Binding-site contacts:
Ligand atom C34 contacts residue ARG24 of chain 1.A at 3.6 Å.
Ligand atom C14 contacts residue VAL49 of chain 1.A at 3.7 Å (hydrophobic).
Ligand atom C53 contacts residue ALA27 of chain 1.A at 3.4 Å (hydrophobic).
Ligand atom N62 contacts residue TYR46 of chain 1.A at 3.5 Å (h-bond).
Ligand atom N61 contacts residue LYS120 of chain 1.A at 3.4 Å.
Ligand atom N8 contacts residue ARG221 of chain 1.A at 3.6 Å.
Ligand atom O45 contacts residue GLY259 of chain 1.A at 2.9 Å (h-bond).
Ligand atom N61 contacts residue SER216 of chain 1.A at 3.5 Å.
Ligand atom N28 contacts residue GLN262 of chain 1.A at 2.9 Å (h-bond).
Ligand atom C4 contacts residue ALA217 of chain 1.A at 3.7 Å (hydrophobic).
Ligand atom C34 contacts residue GLN262 of chain 1.A at 3.3 Å.
Ligand atom C30 contacts residue GLN262 of chain 1.A at 3.4 Å.
Ligand atom C21 contacts residue PHE182 of chain 1.A at 3.6 Å (hydrophobic).
Ligand atom C29 contacts residue GLN262 of chain 1.A at 3.3 Å.
Ligand atom S1 contacts residue PHE182 of chain 1.A at 3.7 Å.
Ligand atom C10 contacts residue GLN262 of chain 1.A at 3.1 Å.
Ligand atom C11 contacts residue GLN262 of chain 1.A at 3.5 Å.
Ligand atom O26 contacts residue PHE182 of chain 1.A at 2.8 Å (h-bond).
Ligand atom O46 contacts residue ARG254 of chain 1.A at 3.7 Å.
Ligand atom BR19 contacts residue ILE219 of chain 1.A at 3.3 Å.
Ligand atom C52 contacts residue SER28 of chain 1.A at 3.0 Å.
Ligand atom C6 contacts residue TYR46 of chain 1.A at 3.4 Å (hydrophobic).
Ligand atom C13 contacts residue VAL49 of chain 1.A at 3.6 Å (hydrophobic).
Ligand atom O45 contacts residue MET258 of chain 1.A at 3.6 Å.
Ligand atom N7 contacts residue LYS120 of chain 1.A at 3.7 Å.
Ligand atom O25 contacts residue GLY220 of chain 1.A at 3.6 Å.
Ligand atom N8 contacts residue SER216 of chain 1.A at 3.2 Å.
Ligand atom N61 contacts residue GLU115 of chain 1.A at 3.7 Å.
Ligand atom N61 contacts residue ASP181 of chain 1.A at 3.5 Å.
Ligand atom O26 contacts residue ARG221 of chain 1.A at 3.6 Å.
Ligand atom O25 contacts residue ARG221 of chain 1.A at 3.0 Å (salt-bridge).
Ligand atom C54 contacts residue ARG24 of chain 1.A at 3.5 Å.
Ligand atom C53 contacts residue SER28 of chain 1.A at 3.0 Å.
Ligand atom C22 contacts residue PHE182 of chain 1.A at 3.5 Å (hydrophobic).
Ligand atom BR19 contacts residue GLN262 of chain 1.A at 2.9 Å.
Ligand atom C2 contacts residue PHE182 of chain 1.A at 3.7 Å (hydrophobic).
Ligand atom C22 contacts residue ARG221 of chain 1.A at 3.6 Å.
Ligand atom N7 contacts residue TYR46 of chain 1.A at 3.2 Å (h-bond).
Ligand atom O26 contacts residue GLN266 of chain 1.A at 2.8 Å (h-bond).
Ligand atom N62 contacts residue LYS120 of chain 1.A at 2.9 Å (salt-bridge).

A small-molecule ligand and the protein it binds are described below.
Small molecule (SMILES): O=C(O)COc1c(-c2nn[nH]n2)sc(-c2cccc(NC3CCN(S(=O)(=O)Cc4ccccc4)CC3)c2)c1Br

Sequence of chain 1.A:
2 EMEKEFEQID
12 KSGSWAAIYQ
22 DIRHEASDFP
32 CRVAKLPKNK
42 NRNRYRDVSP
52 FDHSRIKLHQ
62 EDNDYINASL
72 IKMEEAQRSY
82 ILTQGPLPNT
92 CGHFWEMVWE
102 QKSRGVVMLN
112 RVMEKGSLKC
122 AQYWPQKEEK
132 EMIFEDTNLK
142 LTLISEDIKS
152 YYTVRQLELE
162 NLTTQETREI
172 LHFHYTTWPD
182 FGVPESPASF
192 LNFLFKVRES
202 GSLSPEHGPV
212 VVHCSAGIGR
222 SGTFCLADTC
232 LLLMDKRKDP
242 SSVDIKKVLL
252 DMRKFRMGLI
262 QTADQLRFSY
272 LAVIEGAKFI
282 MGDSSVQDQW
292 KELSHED